Binding-site contacts:
Ligand atom O2 contacts residue PO41 of chain 2.E at 3.5 Å (h-bond).
Ligand atom O2P contacts residue LYS274 of chain 2.A at 3.6 Å.
Ligand atom O1 contacts residue PO41 of chain 2.E at 2.7 Å (h-bond).
Ligand atom O3 contacts residue ASP121 of chain 2.A at 2.8 Å (salt-bridge).
Ligand atom C6 contacts residue LYS274 of chain 2.A at 3.9 Å.
Ligand atom C4 contacts residue MET248 of chain 2.A at 3.6 Å (hydrophobic).
Ligand atom O3P contacts residue ARG243 of chain 2.B at 3.7 Å.
Ligand atom C4 contacts residue GLY246 of chain 2.A at 3.1 Å.
Ligand atom O6 contacts residue TYR264 of chain 2.A at 3.8 Å.
Ligand atom C5 contacts residue LYS274 of chain 2.A at 3.8 Å.
Ligand atom C1 contacts residue MG1 of chain 2.D at 3.8 Å.
Ligand atom C3 contacts residue ASP121 of chain 2.A at 3.7 Å.
Ligand atom O3P contacts residue ASN212 of chain 2.A at 2.9 Å (h-bond).
Ligand atom C6 contacts residue TYR244 of chain 2.A at 3.4 Å (hydrophobic).
Ligand atom O3 contacts residue MET248 of chain 2.A at 2.9 Å (h-bond).
Ligand atom O2 contacts residue GLY122 of chain 2.A at 3.6 Å.
Ligand atom O5 contacts residue LYS274 of chain 2.A at 3.0 Å (salt-bridge).
Ligand atom C5 contacts residue GLY246 of chain 2.A at 3.8 Å.
Ligand atom P contacts residue ASN212 of chain 2.A at 3.8 Å.
Ligand atom C3 contacts residue MET248 of chain 2.A at 3.6 Å (hydrophobic).
Ligand atom O1 contacts residue MG1 of chain 2.D at 2.4 Å.
Ligand atom P contacts residue TYR215 of chain 2.A at 3.7 Å.
Ligand atom O1 contacts residue ASP121 of chain 2.A at 2.9 Å (salt-bridge).
Ligand atom O3 contacts residue GLY246 of chain 2.A at 3.7 Å.
Ligand atom C1 contacts residue PO41 of chain 2.E at 3.4 Å.
Ligand atom O1P contacts residue ARG243 of chain 2.B at 3.0 Å (salt-bridge).
Ligand atom P contacts residue TYR264 of chain 2.A at 3.7 Å.
Ligand atom O2P contacts residue TYR264 of chain 2.A at 2.5 Å (h-bond).
Ligand atom O3P contacts residue TYR264 of chain 2.A at 3.8 Å.
Ligand atom P contacts residue LYS274 of chain 2.A at 3.8 Å.
Ligand atom O2 contacts residue GLY246 of chain 2.A at 3.7 Å.
Ligand atom O3 contacts residue GLY122 of chain 2.A at 3.7 Å.
Ligand atom O1 contacts residue GLU280 of chain 2.A at 3.0 Å (salt-bridge).
Ligand atom O3P contacts residue TYR244 of chain 2.A at 2.6 Å (h-bond).
Ligand atom O4 contacts residue MET248 of chain 2.A at 3.4 Å (h-bond).
Ligand atom O6 contacts residue LYS274 of chain 2.A at 2.8 Å (salt-bridge).
Ligand atom O2P contacts residue TYR215 of chain 2.A at 2.6 Å (h-bond).
Ligand atom P contacts residue TYR244 of chain 2.A at 3.9 Å.
Ligand atom C6 contacts residue GLY246 of chain 2.A at 3.6 Å.
Ligand atom O3 contacts residue SER247 of chain 2.A at 3.6 Å.

This protein binds this small molecule.
Small molecule (SMILES): O=P(O)(O)OC[C@H]1O[C@](O)(CO)[C@@H](O)[C@@H]1O

Sequence of chain 2.B:
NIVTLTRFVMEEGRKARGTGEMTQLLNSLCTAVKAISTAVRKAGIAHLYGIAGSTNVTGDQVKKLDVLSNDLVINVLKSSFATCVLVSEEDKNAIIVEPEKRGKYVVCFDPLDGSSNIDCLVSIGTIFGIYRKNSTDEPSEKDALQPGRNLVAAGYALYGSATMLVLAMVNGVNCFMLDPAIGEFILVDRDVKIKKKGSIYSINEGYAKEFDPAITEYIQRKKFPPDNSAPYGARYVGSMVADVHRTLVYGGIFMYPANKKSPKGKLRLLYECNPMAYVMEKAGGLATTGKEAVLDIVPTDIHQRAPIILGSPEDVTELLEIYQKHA

Sequence of chain 2.A:
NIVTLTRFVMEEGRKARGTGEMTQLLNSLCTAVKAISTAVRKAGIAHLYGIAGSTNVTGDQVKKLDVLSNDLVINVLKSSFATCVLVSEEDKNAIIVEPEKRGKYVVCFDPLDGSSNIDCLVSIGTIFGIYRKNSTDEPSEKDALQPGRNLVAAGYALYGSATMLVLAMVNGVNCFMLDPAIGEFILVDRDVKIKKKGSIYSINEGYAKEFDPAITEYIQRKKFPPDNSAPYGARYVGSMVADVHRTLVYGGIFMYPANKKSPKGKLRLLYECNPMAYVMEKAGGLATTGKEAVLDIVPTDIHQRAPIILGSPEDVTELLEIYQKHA